Sequence of chain 1.B:
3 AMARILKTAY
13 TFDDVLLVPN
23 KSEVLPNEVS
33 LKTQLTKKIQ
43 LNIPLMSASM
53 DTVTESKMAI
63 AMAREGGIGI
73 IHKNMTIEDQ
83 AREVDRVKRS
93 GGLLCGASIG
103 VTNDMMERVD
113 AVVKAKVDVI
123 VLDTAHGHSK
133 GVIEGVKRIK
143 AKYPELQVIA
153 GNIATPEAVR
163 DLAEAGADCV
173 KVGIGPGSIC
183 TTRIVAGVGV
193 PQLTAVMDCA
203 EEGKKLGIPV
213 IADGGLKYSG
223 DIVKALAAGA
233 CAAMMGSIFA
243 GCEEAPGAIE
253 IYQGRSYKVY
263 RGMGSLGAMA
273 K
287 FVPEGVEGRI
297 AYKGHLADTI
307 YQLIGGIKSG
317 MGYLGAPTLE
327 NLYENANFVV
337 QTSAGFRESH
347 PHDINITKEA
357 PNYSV

Binding-site contacts:
Ligand atom O6 contacts residue GLY291 of chain 1.B at 3.5 Å.
Ligand atom C4 contacts residue ILE181 of chain 1.B at 3.6 Å (hydrophobic).
Ligand atom O5' contacts residue GLY216 of chain 1.B at 3.4 Å.
Ligand atom O3' contacts residue ALA50 of chain 1.B at 3.3 Å.
Ligand atom C2 contacts residue 8LA1 of chain 1.I at 3.4 Å.
Ligand atom O2P contacts residue SER239 of chain 1.B at 3.4 Å (h-bond).
Ligand atom N3 contacts residue CYS182 of chain 1.B at 3.6 Å.
Ligand atom O3P contacts residue SER239 of chain 1.B at 3.0 Å (h-bond).
Ligand atom O3' contacts residue ASP215 of chain 1.B at 2.5 Å (salt-bridge).
Ligand atom C2' contacts residue ASP215 of chain 1.B at 3.6 Å.
Ligand atom N3 contacts residue 8LA1 of chain 1.I at 3.6 Å.
Ligand atom N1 contacts residue GLU290 of chain 1.B at 2.7 Å (salt-bridge).
Ligand atom O6 contacts residue MET265 of chain 1.B at 3.2 Å (h-bond).
Ligand atom O1P contacts residue GLY217 of chain 1.B at 2.9 Å (h-bond).
Ligand atom C2 contacts residue CYS182 of chain 1.B at 3.1 Å (hydrophobic).
Ligand atom C2 contacts residue GLU290 of chain 1.B at 3.5 Å.
Ligand atom O2' contacts residue ASN154 of chain 1.B at 3.4 Å (h-bond).
Ligand atom C6 contacts residue ILE181 of chain 1.B at 3.6 Å (hydrophobic).
Ligand atom C5' contacts residue TYR262 of chain 1.B at 3.5 Å (hydrophobic).
Ligand atom C8 contacts residue MET52 of chain 1.B at 3.4 Å (hydrophobic).
Ligand atom O3P contacts residue TYR262 of chain 1.B at 2.6 Å (h-bond).
Ligand atom O6 contacts residue GLY266 of chain 1.B at 2.6 Å (h-bond).
Ligand atom O5' contacts residue GLY179 of chain 1.B at 3.5 Å.
Ligand atom C4' contacts residue ASP215 of chain 1.B at 3.5 Å.
Ligand atom O6 contacts residue GLY264 of chain 1.B at 3.1 Å.
Ligand atom N7 contacts residue MET52 of chain 1.B at 3.6 Å.
Ligand atom O2P contacts residue MET237 of chain 1.B at 3.6 Å.
Ligand atom N7 contacts residue ILE181 of chain 1.B at 3.4 Å.
Ligand atom O3P contacts residue SER180 of chain 1.B at 2.6 Å (h-bond).
Ligand atom O2' contacts residue ASP215 of chain 1.B at 2.4 Å (salt-bridge).
Ligand atom O1P contacts residue SER180 of chain 1.B at 2.8 Å (h-bond).
Ligand atom C6 contacts residue GLY266 of chain 1.B at 3.5 Å.
Ligand atom N7 contacts residue GLY264 of chain 1.B at 3.6 Å.
Ligand atom N1 contacts residue 8LA1 of chain 1.I at 3.6 Å.
Ligand atom O1P contacts residue GLY179 of chain 1.B at 3.4 Å.
Ligand atom C6 contacts residue GLU290 of chain 1.B at 3.7 Å.
Ligand atom N7 contacts residue MET265 of chain 1.B at 3.0 Å (h-bond).
Ligand atom C3' contacts residue ASP215 of chain 1.B at 3.4 Å.
Ligand atom C5 contacts residue ILE181 of chain 1.B at 3.2 Å (hydrophobic).
Ligand atom O2P contacts residue GLY238 of chain 1.B at 2.8 Å (h-bond).

The small molecule below binds the protein below.
Small molecule (SMILES): O=c1[nH]cnc2c1ncn2[C@@H]1O[C@H](COP(=O)(O)O)[C@@H](O)[C@H]1O